This small molecule binds to this protein.
Small molecule (SMILES): Oc1ccc2[nH]ccc2c1

Sequence of chain 1.A:
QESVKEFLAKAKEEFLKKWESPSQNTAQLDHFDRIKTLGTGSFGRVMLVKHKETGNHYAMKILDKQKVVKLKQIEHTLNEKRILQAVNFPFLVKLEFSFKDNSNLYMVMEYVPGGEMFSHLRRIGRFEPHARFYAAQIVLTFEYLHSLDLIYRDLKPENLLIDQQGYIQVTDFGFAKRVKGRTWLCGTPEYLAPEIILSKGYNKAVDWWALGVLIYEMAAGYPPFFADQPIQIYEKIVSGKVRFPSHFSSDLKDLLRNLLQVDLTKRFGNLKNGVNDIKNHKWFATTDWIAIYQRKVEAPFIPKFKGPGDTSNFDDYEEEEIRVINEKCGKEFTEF

Binding-site contacts:
Ligand atom C9 contacts residue ALA73 of chain 1.A at 4.3 Å (hydrophobic).
Ligand atom C9 contacts residue VAL60 of chain 1.A at 3.9 Å (hydrophobic).
Ligand atom C4 contacts residue PHE330 of chain 1.A at 4.1 Å (hydrophobic).
Ligand atom C5 contacts residue LEU176 of chain 1.A at 3.4 Å (hydrophobic).
Ligand atom C7 contacts residue LEU176 of chain 1.A at 4.1 Å (hydrophobic).
Ligand atom C3 contacts residue LEU52 of chain 1.A at 4.0 Å (hydrophobic).
Ligand atom C6 contacts residue GLU124 of chain 1.A at 3.8 Å.
Ligand atom O10 contacts residue ALA73 of chain 1.A at 3.5 Å.
Ligand atom C5 contacts residue VAL126 of chain 1.A at 4.2 Å (hydrophobic).
Ligand atom C6 contacts residue ALA73 of chain 1.A at 3.5 Å (hydrophobic).
Ligand atom C8 contacts residue ALA73 of chain 1.A at 4.5 Å (hydrophobic).
Ligand atom C4 contacts residue LEU52 of chain 1.A at 4.3 Å (hydrophobic).
Ligand atom C8 contacts residue THR186 of chain 1.A at 4.2 Å.
Ligand atom C9 contacts residue LEU176 of chain 1.A at 4.0 Å (hydrophobic).
Ligand atom C7 contacts residue THR186 of chain 1.A at 3.3 Å.
Ligand atom C4 contacts residue TYR125 of chain 1.A at 4.3 Å (hydrophobic).
Ligand atom C5 contacts residue GLU124 of chain 1.A at 3.7 Å.
Ligand atom C6 contacts residue LEU176 of chain 1.A at 3.7 Å (hydrophobic).
Ligand atom C6 contacts residue MET123 of chain 1.A at 4.3 Å (hydrophobic).
Ligand atom C4 contacts residue ALA73 of chain 1.A at 3.7 Å (hydrophobic).
Ligand atom C3 contacts residue VAL60 of chain 1.A at 3.9 Å (hydrophobic).
Ligand atom C7 contacts residue ALA73 of chain 1.A at 4.1 Å (hydrophobic).
Ligand atom O10 contacts residue LEU176 of chain 1.A at 3.8 Å.
Ligand atom C4 contacts residue LEU176 of chain 1.A at 3.6 Å (hydrophobic).
Ligand atom C9 contacts residue PHE330 of chain 1.A at 4.2 Å (hydrophobic).
Ligand atom C8 contacts residue VAL60 of chain 1.A at 3.8 Å (hydrophobic).
Ligand atom C7 contacts residue VAL60 of chain 1.A at 4.4 Å (hydrophobic).
Ligand atom N1 contacts residue VAL60 of chain 1.A at 3.7 Å.
Ligand atom O10 contacts residue GLU124 of chain 1.A at 2.8 Å (salt-bridge).
Ligand atom C6 contacts residue THR186 of chain 1.A at 3.9 Å.
Ligand atom O10 contacts residue TYR125 of chain 1.A at 3.2 Å.
Ligand atom C8 contacts residue LEU176 of chain 1.A at 4.2 Å (hydrophobic).
Ligand atom C3 contacts residue PHE330 of chain 1.A at 3.6 Å (hydrophobic).
Ligand atom C6 contacts residue VAL107 of chain 1.A at 4.5 Å (hydrophobic).
Ligand atom C9 contacts residue LEU52 of chain 1.A at 4.5 Å (hydrophobic).
Ligand atom C7 contacts residue MET123 of chain 1.A at 3.9 Å (hydrophobic).
Ligand atom O10 contacts residue VAL126 of chain 1.A at 2.9 Å (h-bond).
Ligand atom C2 contacts residue VAL60 of chain 1.A at 3.8 Å (hydrophobic).
Ligand atom C5 contacts residue ALA73 of chain 1.A at 3.3 Å (hydrophobic).
Ligand atom C5 contacts residue TYR125 of chain 1.A at 4.4 Å (hydrophobic).